Sequence of chain 1.A:
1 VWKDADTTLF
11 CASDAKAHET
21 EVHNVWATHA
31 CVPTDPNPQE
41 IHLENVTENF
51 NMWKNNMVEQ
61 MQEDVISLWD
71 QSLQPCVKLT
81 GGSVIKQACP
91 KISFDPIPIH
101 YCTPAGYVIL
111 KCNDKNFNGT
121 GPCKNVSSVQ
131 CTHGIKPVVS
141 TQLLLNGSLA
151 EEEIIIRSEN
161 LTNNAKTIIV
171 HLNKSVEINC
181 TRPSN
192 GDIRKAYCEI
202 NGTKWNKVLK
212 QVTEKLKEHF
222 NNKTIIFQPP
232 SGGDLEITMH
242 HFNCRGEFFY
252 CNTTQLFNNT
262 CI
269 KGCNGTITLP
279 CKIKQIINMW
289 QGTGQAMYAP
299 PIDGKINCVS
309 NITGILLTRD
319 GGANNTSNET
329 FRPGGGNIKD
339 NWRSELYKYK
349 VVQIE

Binding-site contacts:
Ligand atom C5 contacts residue ASN125 of chain 1.A at 3.6 Å.
Ligand atom C6 contacts residue ASN113 of chain 1.A at 4.1 Å.
Ligand atom C1 contacts residue ASN125 of chain 1.A at 1.4 Å.
Ligand atom C8 contacts residue HIS42 of chain 1.A at 4.2 Å.
Ligand atom O5 contacts residue ASN113 of chain 1.A at 3.3 Å.
Ligand atom C5 contacts residue ASN113 of chain 1.A at 4.3 Å.
Ligand atom C1 contacts residue ASN113 of chain 1.A at 4.1 Å.
Ligand atom N2 contacts residue ASN125 of chain 1.A at 3.1 Å (h-bond).
Ligand atom O6 contacts residue ASN113 of chain 1.A at 3.7 Å.
Ligand atom C3 contacts residue ASN125 of chain 1.A at 3.8 Å.
Ligand atom O5 contacts residue ASN125 of chain 1.A at 2.4 Å (h-bond).
Ligand atom C2 contacts residue ASN125 of chain 1.A at 2.5 Å.
Ligand atom C4 contacts residue ASN125 of chain 1.A at 4.2 Å.
Ligand atom C7 contacts residue ASN125 of chain 1.A at 3.5 Å.
Ligand atom O7 contacts residue ASN125 of chain 1.A at 3.7 Å.

The protein below binds the small molecule below.
Small molecule (SMILES): CC(=O)N[C@@H]1[C@@H](O)[C@H](O)[C@@H](CO)O[C@H]1O